Binding-site contacts:
Ligand atom C2 contacts residue ARG131 of chain 1.B at 3.9 Å.
Ligand atom C4 contacts residue VAL92 of chain 1.B at 3.9 Å (hydrophobic).
Ligand atom C3 contacts residue VAL92 of chain 1.B at 4.2 Å (hydrophobic).
Ligand atom OH contacts residue ARG131 of chain 1.B at 4.3 Å.
Ligand atom OH contacts residue VAL92 of chain 1.B at 3.8 Å.
Ligand atom C4 contacts residue ARG131 of chain 1.B at 3.5 Å.
Ligand atom C1 contacts residue ASP170 of chain 1.B at 3.3 Å.
Ligand atom C3 contacts residue ARG131 of chain 1.B at 4.3 Å.
Ligand atom C2 contacts residue ASP170 of chain 1.B at 4.4 Å.

This protein binds this small molecule.
Small molecule (SMILES): CCCCO

Sequence of chain 1.B:
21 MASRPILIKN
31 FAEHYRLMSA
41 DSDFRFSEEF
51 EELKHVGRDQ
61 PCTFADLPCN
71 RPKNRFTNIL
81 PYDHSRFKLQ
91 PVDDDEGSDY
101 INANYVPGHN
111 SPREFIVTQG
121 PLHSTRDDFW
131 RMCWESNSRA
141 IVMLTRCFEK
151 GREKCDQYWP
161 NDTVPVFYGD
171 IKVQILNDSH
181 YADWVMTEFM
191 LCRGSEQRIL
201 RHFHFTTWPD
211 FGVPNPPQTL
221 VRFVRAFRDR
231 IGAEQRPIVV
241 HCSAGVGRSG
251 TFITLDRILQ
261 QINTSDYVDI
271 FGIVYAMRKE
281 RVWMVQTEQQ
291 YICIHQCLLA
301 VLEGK